Sequence of chain 10.B:
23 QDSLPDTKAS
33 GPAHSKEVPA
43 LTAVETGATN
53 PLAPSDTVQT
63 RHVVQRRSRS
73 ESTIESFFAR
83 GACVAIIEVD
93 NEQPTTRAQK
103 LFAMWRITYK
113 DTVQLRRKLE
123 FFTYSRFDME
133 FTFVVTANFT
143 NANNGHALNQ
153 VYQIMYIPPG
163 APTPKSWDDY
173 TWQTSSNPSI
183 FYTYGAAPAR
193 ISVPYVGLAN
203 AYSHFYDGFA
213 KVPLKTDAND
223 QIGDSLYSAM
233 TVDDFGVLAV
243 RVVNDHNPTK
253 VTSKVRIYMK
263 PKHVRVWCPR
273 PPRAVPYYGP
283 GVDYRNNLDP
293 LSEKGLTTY

A small-molecule ligand and the protein it binds are described below.
Small molecule (SMILES): Cc1cc(CCCCCCCOc2ccc(C3=NCCO3)cc2)on1

Sequence of chain 6.D:
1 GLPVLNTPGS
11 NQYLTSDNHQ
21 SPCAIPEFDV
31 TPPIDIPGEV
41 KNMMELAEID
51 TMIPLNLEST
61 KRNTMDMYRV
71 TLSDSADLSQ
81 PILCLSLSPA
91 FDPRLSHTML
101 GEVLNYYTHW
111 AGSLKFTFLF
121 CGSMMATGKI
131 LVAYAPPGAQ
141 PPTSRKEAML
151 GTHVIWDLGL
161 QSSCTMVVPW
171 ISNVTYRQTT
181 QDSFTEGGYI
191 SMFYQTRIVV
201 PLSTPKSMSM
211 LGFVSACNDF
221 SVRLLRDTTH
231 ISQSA

Binding-site contacts:
Ligand atom C4C contacts residue PHE237 of chain 10.B at 3.6 Å (hydrophobic).
Ligand atom N2 contacts residue TYR111 of chain 10.B at 3.1 Å.
Ligand atom C31 contacts residue TYR111 of chain 10.B at 3.7 Å (hydrophobic).
Ligand atom C2B contacts residue VAL195 of chain 10.B at 3.9 Å (hydrophobic).
Ligand atom C6C contacts residue VAL198 of chain 10.B at 3.9 Å (hydrophobic).
Ligand atom C7C contacts residue TYR158 of chain 10.B at 3.8 Å (hydrophobic).
Ligand atom C5 contacts residue TYR111 of chain 10.B at 3.8 Å (hydrophobic).
Ligand atom C4A contacts residue SER181 of chain 10.B at 3.8 Å.
Ligand atom C4 contacts residue PHE237 of chain 10.B at 3.1 Å (hydrophobic).
Ligand atom O1 contacts residue TYR111 of chain 10.B at 3.5 Å.
Ligand atom C4B contacts residue TYR158 of chain 10.B at 3.8 Å (hydrophobic).
Ligand atom C31 contacts residue PHE237 of chain 10.B at 3.8 Å (hydrophobic).
Ligand atom C2C contacts residue PHE237 of chain 10.B at 3.8 Å (hydrophobic).
Ligand atom N3A contacts residue TYR158 of chain 10.B at 3.7 Å.
Ligand atom C2A contacts residue ILE193 of chain 10.B at 3.9 Å (hydrophobic).
Ligand atom C2A contacts residue TYR158 of chain 10.B at 3.9 Å (hydrophobic).
Ligand atom N2 contacts residue TYR204 of chain 10.B at 3.8 Å.
Ligand atom C4A contacts residue PRO180 of chain 10.B at 3.3 Å (hydrophobic).
Ligand atom C5B contacts residue LEU240 of chain 10.B at 3.5 Å (hydrophobic).
Ligand atom C4 contacts residue TYR111 of chain 10.B at 3.6 Å (hydrophobic).
Ligand atom C4C contacts residue VAL198 of chain 10.B at 3.8 Å (hydrophobic).
Ligand atom O1 contacts residue TYR204 of chain 10.B at 3.6 Å.
Ligand atom O1B contacts residue ILE109 of chain 10.B at 3.8 Å.
Ligand atom O1B contacts residue PHE133 of chain 10.B at 3.9 Å.
Ligand atom C6B contacts residue PHE133 of chain 10.B at 3.5 Å (hydrophobic).
Ligand atom C4B contacts residue ILE193 of chain 10.B at 3.8 Å (hydrophobic).
Ligand atom C5A contacts residue ILE156 of chain 10.B at 3.2 Å (hydrophobic).
Ligand atom O1 contacts residue PHE129 of chain 10.B at 3.8 Å.
Ligand atom C5B contacts residue ILE193 of chain 10.B at 3.9 Å (hydrophobic).
Ligand atom C3 contacts residue TYR111 of chain 10.B at 3.2 Å (hydrophobic).
Ligand atom C5C contacts residue VAL195 of chain 10.B at 3.8 Å (hydrophobic).
Ligand atom C6C contacts residue PHE237 of chain 10.B at 3.9 Å (hydrophobic).
Ligand atom C3 contacts residue PHE237 of chain 10.B at 3.7 Å (hydrophobic).
Ligand atom N3A contacts residue ALA24 of chain 10.D at 3.9 Å.
Ligand atom C4A contacts residue ILE182 of chain 10.B at 3.9 Å (hydrophobic).
Ligand atom C5A contacts residue ILE182 of chain 10.B at 3.5 Å (hydrophobic).
Ligand atom N3A contacts residue PRO180 of chain 10.B at 3.7 Å.
Ligand atom C2B contacts residue TYR158 of chain 10.B at 3.5 Å (hydrophobic).
Ligand atom O1A contacts residue PHE135 of chain 10.B at 3.8 Å.
Ligand atom C3B contacts residue TYR158 of chain 10.B at 3.4 Å (hydrophobic).

Sequence of chain 10.D:
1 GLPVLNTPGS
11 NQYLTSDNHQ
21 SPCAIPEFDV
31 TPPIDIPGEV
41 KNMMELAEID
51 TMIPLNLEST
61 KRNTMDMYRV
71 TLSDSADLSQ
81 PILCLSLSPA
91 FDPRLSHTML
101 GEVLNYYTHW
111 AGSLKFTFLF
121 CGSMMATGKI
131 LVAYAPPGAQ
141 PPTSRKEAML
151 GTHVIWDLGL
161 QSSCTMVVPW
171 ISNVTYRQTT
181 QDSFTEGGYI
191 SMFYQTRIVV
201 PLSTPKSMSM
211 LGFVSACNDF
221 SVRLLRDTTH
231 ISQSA